Sequence of chain 1.B:
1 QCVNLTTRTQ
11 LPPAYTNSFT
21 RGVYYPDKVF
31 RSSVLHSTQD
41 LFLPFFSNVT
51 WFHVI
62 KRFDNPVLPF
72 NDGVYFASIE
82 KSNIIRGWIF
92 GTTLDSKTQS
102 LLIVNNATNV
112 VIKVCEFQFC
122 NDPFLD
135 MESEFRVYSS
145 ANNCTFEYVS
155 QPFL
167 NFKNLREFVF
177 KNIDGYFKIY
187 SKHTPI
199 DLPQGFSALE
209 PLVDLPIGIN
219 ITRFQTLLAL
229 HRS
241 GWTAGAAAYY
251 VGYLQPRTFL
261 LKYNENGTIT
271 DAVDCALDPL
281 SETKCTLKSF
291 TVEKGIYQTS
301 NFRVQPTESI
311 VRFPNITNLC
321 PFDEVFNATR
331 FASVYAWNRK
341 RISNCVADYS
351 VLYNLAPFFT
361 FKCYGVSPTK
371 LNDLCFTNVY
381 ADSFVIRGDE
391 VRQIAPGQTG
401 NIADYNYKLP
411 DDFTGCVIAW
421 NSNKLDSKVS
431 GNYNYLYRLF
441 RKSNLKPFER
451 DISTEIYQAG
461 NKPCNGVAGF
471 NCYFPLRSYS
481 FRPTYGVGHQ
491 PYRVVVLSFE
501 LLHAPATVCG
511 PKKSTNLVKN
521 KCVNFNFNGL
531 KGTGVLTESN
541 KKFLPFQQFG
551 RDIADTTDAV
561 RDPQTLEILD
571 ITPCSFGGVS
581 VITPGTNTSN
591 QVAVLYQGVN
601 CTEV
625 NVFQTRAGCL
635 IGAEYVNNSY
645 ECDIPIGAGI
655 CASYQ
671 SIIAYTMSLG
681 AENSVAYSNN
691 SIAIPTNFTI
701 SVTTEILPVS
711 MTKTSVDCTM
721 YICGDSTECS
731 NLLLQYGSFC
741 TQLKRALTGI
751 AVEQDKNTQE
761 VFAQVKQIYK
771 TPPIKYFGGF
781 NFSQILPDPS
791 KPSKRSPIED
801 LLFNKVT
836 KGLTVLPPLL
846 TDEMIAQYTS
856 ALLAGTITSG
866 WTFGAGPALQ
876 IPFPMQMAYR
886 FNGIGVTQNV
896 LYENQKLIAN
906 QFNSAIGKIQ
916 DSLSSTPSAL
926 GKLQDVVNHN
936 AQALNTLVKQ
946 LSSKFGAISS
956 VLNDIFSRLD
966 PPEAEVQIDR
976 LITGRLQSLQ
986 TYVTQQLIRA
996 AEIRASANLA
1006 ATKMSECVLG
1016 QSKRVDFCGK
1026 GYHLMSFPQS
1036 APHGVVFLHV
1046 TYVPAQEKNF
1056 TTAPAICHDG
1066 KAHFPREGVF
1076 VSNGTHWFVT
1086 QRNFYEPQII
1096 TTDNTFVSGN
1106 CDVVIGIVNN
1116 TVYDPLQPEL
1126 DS

This protein binds this small molecule.
Small molecule (SMILES): CC(=O)N[C@H]1[C@H](O[C@H]2[C@H](O)[C@@H](NC(C)=O)CO[C@@H]2CO)O[C@H](CO)[C@@H](O)[C@@H]1O

Binding-site contacts:
Ligand atom C1 contacts residue ASN1114 of chain 1.B at 1.4 Å.
Ligand atom O7 contacts residue ASN1114 of chain 1.B at 3.2 Å (h-bond).
Ligand atom C2 contacts residue ASN1114 of chain 1.B at 2.4 Å.
Ligand atom O5 contacts residue ASN1114 of chain 1.B at 2.4 Å (h-bond).
Ligand atom C7 contacts residue ASN1114 of chain 1.B at 3.2 Å.
Ligand atom C4 contacts residue ASN1114 of chain 1.B at 4.2 Å.
Ligand atom O6 contacts residue ASN1114 of chain 1.B at 4.5 Å.
Ligand atom C3 contacts residue ASN1114 of chain 1.B at 3.8 Å.
Ligand atom C5 contacts residue ASN1114 of chain 1.B at 3.7 Å.
Ligand atom N2 contacts residue ASN1114 of chain 1.B at 2.9 Å (h-bond).
Ligand atom C8 contacts residue ASN1114 of chain 1.B at 4.4 Å.